Sequence of chain 1.B:
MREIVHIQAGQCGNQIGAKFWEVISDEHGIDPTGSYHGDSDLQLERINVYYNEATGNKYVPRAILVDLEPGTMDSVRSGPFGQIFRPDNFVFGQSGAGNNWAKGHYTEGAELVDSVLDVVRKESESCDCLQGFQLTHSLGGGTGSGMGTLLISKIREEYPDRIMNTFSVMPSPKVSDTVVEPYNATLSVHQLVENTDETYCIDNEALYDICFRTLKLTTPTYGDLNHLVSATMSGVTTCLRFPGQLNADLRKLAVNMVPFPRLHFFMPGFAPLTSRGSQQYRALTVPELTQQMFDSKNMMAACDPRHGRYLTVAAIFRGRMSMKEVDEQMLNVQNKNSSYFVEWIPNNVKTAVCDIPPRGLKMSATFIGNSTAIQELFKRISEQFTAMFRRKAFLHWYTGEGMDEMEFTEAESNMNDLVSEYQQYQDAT

A small-molecule ligand and the protein it binds are described below.
Small molecule (SMILES): CC(=O)O[C@H]1C(=O)[C@@]2(C)[C@H]([C@H](OC(=O)c3ccccc3)[C@]3(O)C[C@H](OC(=O)[C@H](O)[C@@H](NC(=O)c4ccccc4)c4ccccc4)C(C)=C1C3(C)C)[C@]1(OC(C)=O)CO[C@@H]1C[C@@H]2O

Binding-site contacts:
Ligand atom O13 contacts residue GLY360 of chain 1.B at 3.6 Å (h-bond).
Ligand atom C44 contacts residue GLY360 of chain 1.B at 4.0 Å.
Ligand atom C08 contacts residue HIS227 of chain 1.B at 3.3 Å.
Ligand atom C31 contacts residue HIS227 of chain 1.B at 3.4 Å.
Ligand atom C04 contacts residue HIS227 of chain 1.B at 4.0 Å.
Ligand atom O14 contacts residue HIS227 of chain 1.B at 2.2 Å (h-bond).
Ligand atom C09 contacts residue LEU228 of chain 1.B at 4.1 Å (hydrophobic).
Ligand atom C30 contacts residue HIS227 of chain 1.B at 3.1 Å.
Ligand atom O06 contacts residue LEU215 of chain 1.B at 3.6 Å.
Ligand atom O13 contacts residue ARG359 of chain 1.B at 3.4 Å (salt-bridge).
Ligand atom C06 contacts residue HIS227 of chain 1.B at 2.8 Å.
Ligand atom C06 contacts residue ASP224 of chain 1.B at 3.6 Å.
Ligand atom O12 contacts residue GLY360 of chain 1.B at 3.4 Å (h-bond).
Ligand atom C07 contacts residue HIS227 of chain 1.B at 2.7 Å.
Ligand atom O07 contacts residue THR274 of chain 1.B at 3.7 Å.
Ligand atom C08 contacts residue LEU228 of chain 1.B at 3.3 Å (hydrophobic).
Ligand atom C19 contacts residue THR274 of chain 1.B at 3.3 Å.
Ligand atom C44 contacts residue LEU361 of chain 1.B at 4.0 Å (hydrophobic).
Ligand atom C41 contacts residue SER234 of chain 1.B at 3.6 Å.
Ligand atom C39 contacts residue SER234 of chain 1.B at 3.9 Å.
Ligand atom C07 contacts residue ASP224 of chain 1.B at 3.5 Å.
Ligand atom C41 contacts residue VAL23 of chain 1.B at 3.2 Å (hydrophobic).
Ligand atom C16 contacts residue THR274 of chain 1.B at 3.6 Å.
Ligand atom C15 contacts residue PRO272 of chain 1.B at 3.6 Å (hydrophobic).
Ligand atom C27 contacts residue GLY360 of chain 1.B at 4.0 Å.
Ligand atom C09 contacts residue HIS227 of chain 1.B at 3.9 Å.
Ligand atom C36 contacts residue HIS227 of chain 1.B at 3.3 Å.
Ligand atom C14 contacts residue THR274 of chain 1.B at 4.0 Å.
Ligand atom C14 contacts residue LEU215 of chain 1.B at 3.9 Å (hydrophobic).
Ligand atom O06 contacts residue LEU273 of chain 1.B at 3.4 Å.
Ligand atom O06 contacts residue THR274 of chain 1.B at 3.2 Å (h-bond).
Ligand atom O06 contacts residue PRO272 of chain 1.B at 3.8 Å.
Ligand atom C40 contacts residue SER234 of chain 1.B at 2.9 Å.
Ligand atom O08 contacts residue ARG276 of chain 1.B at 3.6 Å.
Ligand atom C07 contacts residue LEU228 of chain 1.B at 4.0 Å (hydrophobic).
Ligand atom O13 contacts residue PRO358 of chain 1.B at 3.5 Å.
Ligand atom C33 contacts residue ASP26 of chain 1.B at 3.9 Å.
Ligand atom C05 contacts residue HIS227 of chain 1.B at 3.4 Å.
Ligand atom C42 contacts residue VAL23 of chain 1.B at 3.5 Å (hydrophobic).
Ligand atom C16 contacts residue PRO272 of chain 1.B at 4.0 Å (hydrophobic).